The protein below binds the small molecule below.
Small molecule (SMILES): NCCc1ccc(O)c(O)c1

Sequence of chain 1.A:
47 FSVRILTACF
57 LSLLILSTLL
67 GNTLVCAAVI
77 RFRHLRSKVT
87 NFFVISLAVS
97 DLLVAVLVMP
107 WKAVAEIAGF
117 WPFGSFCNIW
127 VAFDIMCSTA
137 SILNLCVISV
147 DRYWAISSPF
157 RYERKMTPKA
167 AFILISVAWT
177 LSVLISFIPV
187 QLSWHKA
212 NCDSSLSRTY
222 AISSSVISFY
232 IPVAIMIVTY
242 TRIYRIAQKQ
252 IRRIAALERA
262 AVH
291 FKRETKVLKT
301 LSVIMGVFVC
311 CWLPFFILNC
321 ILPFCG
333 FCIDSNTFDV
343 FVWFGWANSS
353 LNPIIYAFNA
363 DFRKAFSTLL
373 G

Binding-site contacts:
Ligand atom C5 contacts residue PHE316 of chain 1.A at 4.1 Å (hydrophobic).
Ligand atom C2 contacts residue PHE315 of chain 1.A at 3.9 Å (hydrophobic).
Ligand atom C4 contacts residue THR135 of chain 1.A at 4.3 Å.
Ligand atom O2 contacts residue PHE316 of chain 1.A at 4.1 Å.
Ligand atom C8 contacts residue ASP130 of chain 1.A at 3.3 Å.
Ligand atom O2 contacts residue SER229 of chain 1.A at 4.2 Å.
Ligand atom O2 contacts residue SER226 of chain 1.A at 3.9 Å.
Ligand atom C5 contacts residue ILE131 of chain 1.A at 3.7 Å (hydrophobic).
Ligand atom N1 contacts residue PHE315 of chain 1.A at 3.9 Å.
Ligand atom C6 contacts residue SER134 of chain 1.A at 3.8 Å.
Ligand atom C6 contacts residue PHE316 of chain 1.A at 4.4 Å (hydrophobic).
Ligand atom N1 contacts residue SER134 of chain 1.A at 3.8 Å.
Ligand atom C1 contacts residue ILE131 of chain 1.A at 4.3 Å (hydrophobic).
Ligand atom C1 contacts residue PHE315 of chain 1.A at 3.7 Å (hydrophobic).
Ligand atom O1 contacts residue SER226 of chain 1.A at 4.4 Å.
Ligand atom C3 contacts residue LEU217 of chain 1.A at 4.0 Å (hydrophobic).
Ligand atom C3 contacts residue ASN319 of chain 1.A at 3.3 Å.
Ligand atom C6 contacts residue PHE315 of chain 1.A at 4.3 Å (hydrophobic).
Ligand atom C4 contacts residue SER225 of chain 1.A at 3.7 Å.
Ligand atom C2 contacts residue LEU217 of chain 1.A at 3.9 Å (hydrophobic).
Ligand atom N1 contacts residue TRP348 of chain 1.A at 3.8 Å.
Ligand atom N1 contacts residue VAL344 of chain 1.A at 3.9 Å.
Ligand atom O2 contacts residue ILE131 of chain 1.A at 4.1 Å.
Ligand atom O1 contacts residue SER225 of chain 1.A at 3.9 Å.
Ligand atom C2 contacts residue ASN319 of chain 1.A at 3.5 Å.
Ligand atom C8 contacts residue PHE315 of chain 1.A at 3.5 Å (hydrophobic).
Ligand atom O1 contacts residue LEU217 of chain 1.A at 3.2 Å.
Ligand atom C4 contacts residue ASN319 of chain 1.A at 4.3 Å.
Ligand atom C4 contacts residue ILE131 of chain 1.A at 3.8 Å (hydrophobic).
Ligand atom C7 contacts residue ASP130 of chain 1.A at 3.4 Å.
Ligand atom C3 contacts residue ILE131 of chain 1.A at 4.3 Å (hydrophobic).
Ligand atom O2 contacts residue SER225 of chain 1.A at 2.5 Å (h-bond).
Ligand atom C8 contacts residue SER134 of chain 1.A at 3.3 Å.
Ligand atom N1 contacts residue ASP130 of chain 1.A at 3.0 Å (salt-bridge).
Ligand atom C4 contacts residue PHE316 of chain 1.A at 4.0 Å (hydrophobic).
Ligand atom C7 contacts residue PHE315 of chain 1.A at 3.4 Å (hydrophobic).
Ligand atom O2 contacts residue THR135 of chain 1.A at 4.0 Å.
Ligand atom C6 contacts residue ILE131 of chain 1.A at 4.0 Å (hydrophobic).
Ligand atom C5 contacts residue THR135 of chain 1.A at 3.6 Å.
Ligand atom O1 contacts residue ASN319 of chain 1.A at 2.6 Å (h-bond).